Binding-site contacts:
Ligand atom O7 contacts residue ASN212 of chain 2.B at 4.5 Å.
Ligand atom O6 contacts residue ASN212 of chain 2.B at 4.4 Å.
Ligand atom C4 contacts residue ASN212 of chain 2.B at 4.2 Å.
Ligand atom C1 contacts residue ILE211 of chain 2.B at 4.1 Å (hydrophobic).
Ligand atom N2 contacts residue ILE211 of chain 2.B at 4.0 Å.
Ligand atom C1 contacts residue ASN212 of chain 2.B at 1.4 Å.
Ligand atom O5 contacts residue ASN212 of chain 2.B at 2.4 Å (h-bond).
Ligand atom N2 contacts residue ASN212 of chain 2.B at 2.9 Å (h-bond).
Ligand atom C7 contacts residue ASN212 of chain 2.B at 3.9 Å.
Ligand atom C5 contacts residue ASN212 of chain 2.B at 3.7 Å.
Ligand atom C3 contacts residue ASN212 of chain 2.B at 3.8 Å.
Ligand atom C2 contacts residue ASN212 of chain 2.B at 2.5 Å.

Sequence of chain 2.B:
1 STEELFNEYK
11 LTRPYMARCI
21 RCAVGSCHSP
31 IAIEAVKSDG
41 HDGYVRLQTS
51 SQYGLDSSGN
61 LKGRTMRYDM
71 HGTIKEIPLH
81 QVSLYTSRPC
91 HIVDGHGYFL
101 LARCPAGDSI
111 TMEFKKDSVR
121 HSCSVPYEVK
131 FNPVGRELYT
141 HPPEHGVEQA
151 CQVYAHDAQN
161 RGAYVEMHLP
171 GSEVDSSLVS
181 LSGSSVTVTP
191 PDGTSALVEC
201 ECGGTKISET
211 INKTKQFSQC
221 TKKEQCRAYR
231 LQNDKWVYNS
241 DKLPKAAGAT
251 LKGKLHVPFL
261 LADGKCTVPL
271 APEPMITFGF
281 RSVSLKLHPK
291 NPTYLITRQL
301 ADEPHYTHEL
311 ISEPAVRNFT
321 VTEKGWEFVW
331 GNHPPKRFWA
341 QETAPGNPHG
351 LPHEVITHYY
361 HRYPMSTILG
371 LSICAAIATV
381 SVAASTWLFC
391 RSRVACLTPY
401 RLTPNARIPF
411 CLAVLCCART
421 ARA

The protein below binds the small molecule below.
Small molecule (SMILES): CC(=O)N[C@@H]1[C@@H](O)[C@H](O)[C@@H](CO)O[C@H]1O